Binding-site contacts:
Ligand atom CA contacts residue GLN70 of chain 1.B at 3.2 Å.
Ligand atom CB contacts residue GLU152 of chain 1.B at 3.4 Å.
Ligand atom ND1 contacts residue EDO1 of chain 1.P at 3.2 Å (h-bond).
Ligand atom O contacts residue THR73 of chain 1.B at 2.4 Å (h-bond).
Ligand atom CB contacts residue TRP167 of chain 1.B at 3.5 Å (hydrophobic).
Ligand atom O contacts residue TYR159 of chain 1.B at 2.5 Å (h-bond).
Ligand atom C contacts residue THR73 of chain 1.B at 3.4 Å.
Ligand atom N contacts residue TYR171 of chain 1.B at 2.8 Å (h-bond).
Ligand atom N contacts residue TYR7 of chain 1.B at 2.6 Å (h-bond).
Ligand atom O contacts residue LYS146 of chain 1.B at 3.4 Å (salt-bridge).
Ligand atom N contacts residue TYR7 of chain 1.B at 3.1 Å (h-bond).
Ligand atom O contacts residue LYS146 of chain 1.B at 3.0 Å (salt-bridge).
Ligand atom CE1 contacts residue EDO1 of chain 1.P at 3.2 Å.
Ligand atom C contacts residue TYR7 of chain 1.B at 3.0 Å (hydrophobic).
Ligand atom CA contacts residue SER77 of chain 1.B at 3.4 Å.
Ligand atom CD contacts residue ASN63 of chain 1.B at 3.5 Å.
Ligand atom O contacts residue TYR7 of chain 1.B at 3.4 Å.
Ligand atom O contacts residue TRP147 of chain 1.B at 2.9 Å (h-bond).
Ligand atom O contacts residue ALA69 of chain 1.B at 3.3 Å (h-bond).
Ligand atom CD2 contacts residue TYR123 of chain 1.B at 3.2 Å (hydrophobic).
Ligand atom C contacts residue LYS146 of chain 1.B at 3.0 Å.
Ligand atom CA contacts residue TYR7 of chain 1.B at 3.0 Å (hydrophobic).
Ligand atom O contacts residue TYR84 of chain 1.B at 2.7 Å (h-bond).
Ligand atom CG contacts residue TYR159 of chain 1.B at 3.5 Å (hydrophobic).
Ligand atom CD contacts residue TYR7 of chain 1.B at 3.3 Å (hydrophobic).
Ligand atom OG contacts residue GLU152 of chain 1.B at 2.9 Å (salt-bridge).
Ligand atom O contacts residue THR143 of chain 1.B at 2.7 Å (h-bond).
Ligand atom NE2 contacts residue ASN63 of chain 1.B at 3.5 Å (h-bond).
Ligand atom C contacts residue TYR84 of chain 1.B at 3.4 Å (hydrophobic).
Ligand atom CD contacts residue ARG156 of chain 1.B at 3.3 Å.
Ligand atom N contacts residue EDO1 of chain 1.P at 3.0 Å.
Ligand atom CA contacts residue TYR99 of chain 1.B at 3.4 Å (hydrophobic).
Ligand atom N contacts residue SER77 of chain 1.B at 2.7 Å (h-bond).
Ligand atom OG1 contacts residue LYS146 of chain 1.B at 3.4 Å (salt-bridge).
Ligand atom O contacts residue EDO1 of chain 1.P at 3.3 Å.
Ligand atom CA contacts residue EDO1 of chain 1.P at 3.3 Å.
Ligand atom CA contacts residue ILE66 of chain 1.B at 3.5 Å (hydrophobic).
Ligand atom N contacts residue TYR99 of chain 1.B at 3.0 Å (h-bond).
Ligand atom CA contacts residue THR73 of chain 1.B at 3.3 Å.
Ligand atom NZ contacts residue TYR9 of chain 1.B at 3.4 Å.

Sequence of chain 1.B:
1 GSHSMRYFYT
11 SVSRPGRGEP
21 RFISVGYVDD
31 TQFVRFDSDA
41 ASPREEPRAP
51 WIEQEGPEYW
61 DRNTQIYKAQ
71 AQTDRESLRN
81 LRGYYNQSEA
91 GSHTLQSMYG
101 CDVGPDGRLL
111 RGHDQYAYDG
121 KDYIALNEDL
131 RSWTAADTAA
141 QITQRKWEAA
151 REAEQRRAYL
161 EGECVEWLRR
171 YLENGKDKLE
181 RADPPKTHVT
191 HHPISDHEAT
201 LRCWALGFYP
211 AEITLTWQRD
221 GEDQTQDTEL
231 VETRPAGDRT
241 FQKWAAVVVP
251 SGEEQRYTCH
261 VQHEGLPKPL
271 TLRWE

This small molecule binds to this protein.
Small molecule (SMILES): CC(C)C[C@@H](C=O)NC(=O)[C@@H](NC(=O)[C@H](CO)NC(=O)[C@H](CC(C)C)NC(=O)[C@H](CO)NC(=O)[C@H](CCCCN)NC(=O)[C@H](Cc1ccc(O)cc1)NC(=O)CNC(=O)[C@H](CC(N)=O)NC(=O)[C@@H]1CCCN1C(=O)[C@@H](N)CC1=NC=NC1)[C@@H](C)O